The protein below binds the small molecule below.
Small molecule (SMILES): Cc1cn([C@H]2C[C@H](O[P](=O)(O)OC[C@H]3O[C@@H](n4cnc5c(N)ncnc54)C[C@@H]3O[P](=O)(O)OC[C@H]3O[C@@H](n4ccc(N)nc4=O)C[C@@H]3O)[C@@H](CO[P](=O)(O)O[C@H]3C[C@H](n4cc(C)c(=O)[nH]c4=O)O[C@@H]3CO[P](=O)(O)O[C@H]3C[C@H](n4cnc5c(N)ncnc54)O[C@@H]3CO[P](=O)(O)O[C@H]3C[C@H](n4cc(C)c(=O)[nH]c4=O)O[C@@H]3CO[P](=O)(O)O[C@H]3C[C@H](n4cnc5c(N)ncnc54)O[C@@H]3CO[P](=O)(O)O[C@H]3C[C@H](n4cnc5c(N)ncnc54)O[C@@H]3CO)O2)c(=O)[nH]c1=O

Sequence of chain 1.A:
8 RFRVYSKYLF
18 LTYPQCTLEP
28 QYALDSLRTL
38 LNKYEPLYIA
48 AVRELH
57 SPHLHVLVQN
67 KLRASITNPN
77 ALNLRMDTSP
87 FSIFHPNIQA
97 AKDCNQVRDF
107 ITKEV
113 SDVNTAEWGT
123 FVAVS

Binding-site contacts:
Ligand atom O4' contacts residue PRO75 of chain 1.A at 3.4 Å.
Ligand atom O4' contacts residue HIS91 of chain 1.A at 3.0 Å (h-bond).
Ligand atom N3 contacts residue ASN93 of chain 1.A at 3.4 Å.
Ligand atom O3' contacts residue MN1 of chain 1.E at 3.4 Å.
Ligand atom O2 contacts residue PRO21 of chain 1.A at 3.0 Å.
Ligand atom N3 contacts residue THR19 of chain 1.A at 3.5 Å.
Ligand atom O2 contacts residue LYS98 of chain 1.A at 3.3 Å (salt-bridge).
Ligand atom N1 contacts residue ILE94 of chain 1.A at 3.1 Å (h-bond).
Ligand atom C4' contacts residue HIS91 of chain 1.A at 3.5 Å.
Ligand atom C1' contacts residue PRO75 of chain 1.A at 3.4 Å (hydrophobic).
Ligand atom OP1 contacts residue HIS59 of chain 1.A at 3.1 Å (h-bond).
Ligand atom C2 contacts residue PRO92 of chain 1.A at 3.2 Å (hydrophobic).
Ligand atom N4 contacts residue GLN95 of chain 1.A at 3.0 Å (h-bond).
Ligand atom OP2 contacts residue MN1 of chain 1.F at 2.0 Å.
Ligand atom OP1 contacts residue MN1 of chain 1.E at 1.9 Å.
Ligand atom P contacts residue MN1 of chain 1.F at 3.3 Å.
Ligand atom C6 contacts residue ASN93 of chain 1.A at 3.4 Å.
Ligand atom O4' contacts residue HIS91 of chain 1.A at 3.4 Å.
Ligand atom N4 contacts residue ALA96 of chain 1.A at 2.6 Å (h-bond).
Ligand atom OP1 contacts residue GLU110 of chain 1.A at 2.5 Å (salt-bridge).
Ligand atom OP1 contacts residue PHE106 of chain 1.A at 3.4 Å.
Ligand atom C2 contacts residue ASN93 of chain 1.A at 3.3 Å.
Ligand atom O2 contacts residue VAL103 of chain 1.A at 3.3 Å.
Ligand atom O2 contacts residue ASP99 of chain 1.A at 2.9 Å (salt-bridge).
Ligand atom N3 contacts residue HIS91 of chain 1.A at 3.4 Å (h-bond).
Ligand atom N7 contacts residue PHE9 of chain 1.A at 3.5 Å.
Ligand atom N1 contacts residue ASN93 of chain 1.A at 2.9 Å (h-bond).
Ligand atom N6 contacts residue ILE94 of chain 1.A at 3.2 Å (h-bond).
Ligand atom O3' contacts residue PHE17 of chain 1.A at 3.5 Å.
Ligand atom N3 contacts residue PRO75 of chain 1.A at 3.5 Å.
Ligand atom O5' contacts residue MN1 of chain 1.E at 3.5 Å.
Ligand atom OP1 contacts residue SER57 of chain 1.A at 2.6 Å (h-bond).
Ligand atom C2 contacts residue LYS98 of chain 1.A at 3.4 Å.
Ligand atom C2 contacts residue VAL103 of chain 1.A at 3.5 Å (hydrophobic).
Ligand atom OP1 contacts residue HIS61 of chain 1.A at 3.3 Å (h-bond).
Ligand atom P contacts residue MN1 of chain 1.E at 3.1 Å.
Ligand atom O5' contacts residue HIS61 of chain 1.A at 3.3 Å.
Ligand atom O3' contacts residue HIS59 of chain 1.A at 3.3 Å (h-bond).
Ligand atom C5 contacts residue ASN93 of chain 1.A at 3.4 Å.
Ligand atom N3 contacts residue LYS98 of chain 1.A at 2.7 Å (salt-bridge).